Sequence of chain 1.A:
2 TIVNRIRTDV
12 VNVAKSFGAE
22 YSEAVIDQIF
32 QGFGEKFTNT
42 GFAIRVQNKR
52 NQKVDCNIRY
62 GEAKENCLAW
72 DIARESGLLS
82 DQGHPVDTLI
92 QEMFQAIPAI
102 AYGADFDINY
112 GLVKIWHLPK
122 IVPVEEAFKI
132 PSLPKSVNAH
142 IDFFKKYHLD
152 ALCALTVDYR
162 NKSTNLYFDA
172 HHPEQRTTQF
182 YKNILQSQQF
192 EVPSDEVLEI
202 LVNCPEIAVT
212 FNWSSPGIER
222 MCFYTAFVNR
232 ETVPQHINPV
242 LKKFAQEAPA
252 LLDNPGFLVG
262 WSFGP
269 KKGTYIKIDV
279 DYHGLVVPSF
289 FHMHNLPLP

The protein below binds the small molecule below.
Small molecule (SMILES): CC(C)=CCS[P](=O)(O)OP(=O)(O)O

Binding-site contacts:
Ligand atom S9 contacts residue LYS115 of chain 1.A at 3.6 Å.
Ligand atom C11 contacts residue TYR168 of chain 1.A at 3.7 Å (hydrophobic).
Ligand atom O2 contacts residue LYS115 of chain 1.A at 3.2 Å.
Ligand atom O7 contacts residue TYR225 of chain 1.A at 2.3 Å (h-bond).
Ligand atom O4 contacts residue TYR225 of chain 1.A at 4.1 Å.
Ligand atom O7 contacts residue TYR168 of chain 1.A at 2.8 Å (h-bond).
Ligand atom O5 contacts residue ARG221 of chain 1.A at 2.8 Å (salt-bridge).
Ligand atom O2 contacts residue TYR168 of chain 1.A at 3.6 Å (h-bond).
Ligand atom O6 contacts residue LYS115 of chain 1.A at 2.8 Å (salt-bridge).
Ligand atom C11 contacts residue TRP117 of chain 1.A at 3.4 Å (hydrophobic).
Ligand atom S9 contacts residue TYR168 of chain 1.A at 3.2 Å (h-bond).
Ligand atom S9 contacts residue THR157 of chain 1.A at 3.9 Å.
Ligand atom C14 contacts residue ALA155 of chain 1.A at 3.8 Å (hydrophobic).
Ligand atom O5 contacts residue ASN166 of chain 1.A at 2.9 Å (h-bond).
Ligand atom P1 contacts residue ASN166 of chain 1.A at 3.8 Å.
Ligand atom C10 contacts residue TYR168 of chain 1.A at 4.0 Å (hydrophobic).
Ligand atom P3 contacts residue TYR225 of chain 1.A at 3.0 Å.
Ligand atom P3 contacts residue TYR168 of chain 1.A at 3.4 Å.
Ligand atom P3 contacts residue ARG60 of chain 1.A at 4.1 Å.
Ligand atom C13 contacts residue GLU207 of chain 1.A at 3.9 Å.
Ligand atom O4 contacts residue ARG221 of chain 1.A at 4.1 Å.
Ligand atom O8 contacts residue ARG60 of chain 1.A at 3.0 Å (salt-bridge).
Ligand atom C12 contacts residue TYR168 of chain 1.A at 3.4 Å (hydrophobic).
Ligand atom O8 contacts residue TYR225 of chain 1.A at 2.8 Å (h-bond).
Ligand atom O8 contacts residue ARG46 of chain 1.A at 2.7 Å (salt-bridge).
Ligand atom O5 contacts residue LYS275 of chain 1.A at 3.9 Å.
Ligand atom P3 contacts residue ARG46 of chain 1.A at 4.0 Å.
Ligand atom P3 contacts residue LYS115 of chain 1.A at 4.0 Å.
Ligand atom C14 contacts residue TYR168 of chain 1.A at 4.1 Å (hydrophobic).
Ligand atom O6 contacts residue ARG221 of chain 1.A at 4.1 Å.
Ligand atom S9 contacts residue TRP117 of chain 1.A at 3.7 Å.
Ligand atom O4 contacts residue ARG46 of chain 1.A at 3.2 Å (salt-bridge).
Ligand atom C10 contacts residue TRP117 of chain 1.A at 3.6 Å (hydrophobic).
Ligand atom O4 contacts residue LYS275 of chain 1.A at 2.7 Å (salt-bridge).
Ligand atom O2 contacts residue ASN166 of chain 1.A at 3.5 Å (h-bond).
Ligand atom C13 contacts residue TYR168 of chain 1.A at 4.0 Å (hydrophobic).
Ligand atom P1 contacts residue ARG221 of chain 1.A at 3.8 Å.
Ligand atom P1 contacts residue LYS115 of chain 1.A at 3.9 Å.
Ligand atom C11 contacts residue THR157 of chain 1.A at 3.7 Å.
Ligand atom P1 contacts residue LYS275 of chain 1.A at 3.9 Å.